The small molecule below binds the protein below.
Small molecule (SMILES): CC(=O)N[C@@H]1[C@@H](O)[C@H](O)[C@@H](CO)O[C@H]1O

Binding-site contacts:
Ligand atom O7 contacts residue MET240 of chain 1.G at 3.2 Å.
Ligand atom C8 contacts residue ASN253 of chain 1.G at 4.2 Å.
Ligand atom C2 contacts residue ASN253 of chain 1.G at 2.5 Å.
Ligand atom C7 contacts residue ASN253 of chain 1.G at 3.8 Å.
Ligand atom C4 contacts residue ASN253 of chain 1.G at 4.2 Å.
Ligand atom C1 contacts residue THR255 of chain 1.G at 3.4 Å.
Ligand atom O6 contacts residue GLN256 of chain 1.G at 3.7 Å.
Ligand atom C7 contacts residue MET240 of chain 1.G at 3.8 Å (hydrophobic).
Ligand atom C2 contacts residue THR255 of chain 1.G at 4.2 Å.
Ligand atom N2 contacts residue THR255 of chain 1.G at 4.1 Å.
Ligand atom C1 contacts residue ASN253 of chain 1.G at 1.4 Å.
Ligand atom C3 contacts residue THR255 of chain 1.G at 4.2 Å.
Ligand atom C3 contacts residue ASN253 of chain 1.G at 3.8 Å.
Ligand atom O5 contacts residue THR255 of chain 1.G at 3.6 Å.
Ligand atom C5 contacts residue THR255 of chain 1.G at 3.9 Å.
Ligand atom O7 contacts residue THR239 of chain 1.G at 3.8 Å.
Ligand atom C8 contacts residue MET240 of chain 1.G at 4.1 Å (hydrophobic).
Ligand atom C5 contacts residue ASN253 of chain 1.G at 3.6 Å.
Ligand atom O5 contacts residue ASN253 of chain 1.G at 2.4 Å (h-bond).
Ligand atom O6 contacts residue THR255 of chain 1.G at 4.2 Å.
Ligand atom N2 contacts residue ASN253 of chain 1.G at 2.9 Å (h-bond).

Sequence of chain 1.G:
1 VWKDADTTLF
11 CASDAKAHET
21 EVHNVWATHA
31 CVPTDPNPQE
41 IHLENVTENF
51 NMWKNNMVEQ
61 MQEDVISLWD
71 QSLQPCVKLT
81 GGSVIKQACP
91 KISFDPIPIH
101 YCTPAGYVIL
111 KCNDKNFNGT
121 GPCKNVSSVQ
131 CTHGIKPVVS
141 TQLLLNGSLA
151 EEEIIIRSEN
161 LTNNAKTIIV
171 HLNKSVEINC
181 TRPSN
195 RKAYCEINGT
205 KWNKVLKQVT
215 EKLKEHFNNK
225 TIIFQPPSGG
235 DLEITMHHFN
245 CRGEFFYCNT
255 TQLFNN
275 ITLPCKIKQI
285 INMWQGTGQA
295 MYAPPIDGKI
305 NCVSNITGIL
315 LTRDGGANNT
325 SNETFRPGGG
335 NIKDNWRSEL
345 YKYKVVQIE